Binding-site contacts:
Ligand atom N3 contacts residue MET104 of chain 1.C at 3.9 Å.
Ligand atom O2B contacts residue SER31 of chain 1.C at 2.7 Å (h-bond).
Ligand atom PG contacts residue SER31 of chain 1.C at 3.4 Å.
Ligand atom O4' contacts residue GLY28 of chain 1.C at 3.9 Å.
Ligand atom N6 contacts residue ALA53 of chain 1.C at 3.8 Å.
Ligand atom O3' contacts residue LEU27 of chain 1.C at 3.6 Å (h-bond).
Ligand atom O3G contacts residue SER31 of chain 1.C at 3.5 Å (h-bond).
Ligand atom PB contacts residue LYS55 of chain 1.C at 3.9 Å.
Ligand atom O3' contacts residue GLY28 of chain 1.C at 3.8 Å.
Ligand atom C5 contacts residue MET164 of chain 1.C at 3.8 Å (hydrophobic).
Ligand atom N1 contacts residue LEU103 of chain 1.C at 3.7 Å.
Ligand atom O2A contacts residue GLY30 of chain 1.C at 3.9 Å.
Ligand atom C6 contacts residue MET164 of chain 1.C at 4.0 Å (hydrophobic).
Ligand atom O2A contacts residue GLN29 of chain 1.C at 3.9 Å.
Ligand atom C4' contacts residue GLN29 of chain 1.C at 3.8 Å.
Ligand atom O3G contacts residue LYS193 of chain 1.C at 3.5 Å.
Ligand atom C4 contacts residue MET164 of chain 1.C at 3.6 Å (hydrophobic).
Ligand atom C2 contacts residue MET164 of chain 1.C at 3.8 Å (hydrophobic).
Ligand atom C5 contacts residue ALA53 of chain 1.C at 3.9 Å (hydrophobic).
Ligand atom N3B contacts residue SER31 of chain 1.C at 3.4 Å (h-bond).
Ligand atom C5' contacts residue VAL35 of chain 1.C at 3.8 Å (hydrophobic).
Ligand atom O4' contacts residue VAL35 of chain 1.C at 3.5 Å.
Ligand atom O2G contacts residue SER31 of chain 1.C at 2.8 Å (h-bond).
Ligand atom C6 contacts residue ALA53 of chain 1.C at 3.5 Å (hydrophobic).
Ligand atom N1 contacts residue MET104 of chain 1.C at 2.8 Å (h-bond).
Ligand atom O2B contacts residue GLY30 of chain 1.C at 2.6 Å.
Ligand atom N6 contacts residue GLU102 of chain 1.C at 2.8 Å (salt-bridge).
Ligand atom PB contacts residue SER31 of chain 1.C at 3.9 Å.
Ligand atom N1 contacts residue GLU102 of chain 1.C at 3.5 Å (salt-bridge).
Ligand atom C6 contacts residue GLU102 of chain 1.C at 3.5 Å.
Ligand atom C4' contacts residue GLY28 of chain 1.C at 3.6 Å.
Ligand atom N3 contacts residue LEU27 of chain 1.C at 3.6 Å.
Ligand atom N1 contacts residue ALA53 of chain 1.C at 3.7 Å.
Ligand atom N3 contacts residue MET164 of chain 1.C at 3.6 Å.
Ligand atom O1B contacts residue LYS55 of chain 1.C at 2.5 Å (salt-bridge).
Ligand atom C2 contacts residue LEU103 of chain 1.C at 3.5 Å (hydrophobic).
Ligand atom C2 contacts residue MET104 of chain 1.C at 3.2 Å (hydrophobic).
Ligand atom C5' contacts residue GLN29 of chain 1.C at 3.3 Å.
Ligand atom N6 contacts residue VAL85 of chain 1.C at 3.8 Å.
Ligand atom N6 contacts residue MET101 of chain 1.C at 3.7 Å.

A protein and the small-molecule ligand that binds it are described below.
Small molecule (SMILES): Nc1ncnc2c1ncn2[C@@H]1O[C@H](CO[P](=O)(O)O[P](=O)(O)NP(=O)(O)O)[C@@H](O)[C@H]1O

Sequence of chain 1.C:
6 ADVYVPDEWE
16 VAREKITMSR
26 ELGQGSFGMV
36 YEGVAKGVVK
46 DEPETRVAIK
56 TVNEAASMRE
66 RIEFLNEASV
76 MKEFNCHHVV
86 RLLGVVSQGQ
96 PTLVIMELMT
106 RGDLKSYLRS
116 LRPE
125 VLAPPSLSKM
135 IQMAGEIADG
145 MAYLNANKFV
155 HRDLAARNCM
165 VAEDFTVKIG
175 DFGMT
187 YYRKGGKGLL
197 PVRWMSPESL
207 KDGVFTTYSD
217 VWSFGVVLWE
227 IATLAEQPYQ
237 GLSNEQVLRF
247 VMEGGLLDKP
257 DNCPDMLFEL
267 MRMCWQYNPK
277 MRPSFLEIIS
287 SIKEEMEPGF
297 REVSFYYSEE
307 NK